Sequence of chain 1.BB:
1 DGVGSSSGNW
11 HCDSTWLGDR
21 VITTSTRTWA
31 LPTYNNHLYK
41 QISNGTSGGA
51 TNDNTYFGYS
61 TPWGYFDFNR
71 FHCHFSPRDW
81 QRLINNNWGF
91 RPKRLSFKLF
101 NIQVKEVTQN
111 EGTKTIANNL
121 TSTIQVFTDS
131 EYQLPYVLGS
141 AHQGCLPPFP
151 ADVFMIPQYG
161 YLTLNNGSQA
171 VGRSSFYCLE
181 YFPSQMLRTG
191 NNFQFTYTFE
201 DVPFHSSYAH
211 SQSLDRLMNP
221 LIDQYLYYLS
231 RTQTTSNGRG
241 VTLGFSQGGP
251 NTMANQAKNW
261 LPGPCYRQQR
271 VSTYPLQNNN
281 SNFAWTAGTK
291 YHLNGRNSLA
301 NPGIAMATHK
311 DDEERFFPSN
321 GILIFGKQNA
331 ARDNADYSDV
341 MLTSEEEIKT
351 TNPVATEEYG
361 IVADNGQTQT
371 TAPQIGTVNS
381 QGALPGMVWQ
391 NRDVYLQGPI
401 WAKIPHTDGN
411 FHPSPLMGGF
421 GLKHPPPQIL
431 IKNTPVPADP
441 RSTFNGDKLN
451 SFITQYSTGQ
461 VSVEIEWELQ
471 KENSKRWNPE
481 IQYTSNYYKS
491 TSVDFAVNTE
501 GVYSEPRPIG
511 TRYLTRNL

Binding-site contacts:
Ligand atom N1 contacts residue PRO413 of chain 1.BB at 3.5 Å (h-bond).
Ligand atom C8 contacts residue PRO203 of chain 1.BB at 4.2 Å (hydrophobic).
Ligand atom N7 contacts residue ASN391 of chain 1.BB at 3.9 Å.
Ligand atom N9 contacts residue PRO413 of chain 1.BB at 4.3 Å.
Ligand atom N1 contacts residue VAL202 of chain 1.BB at 3.7 Å.
Ligand atom N1 contacts residue PHE420 of chain 1.BB at 4.2 Å.
Ligand atom C1' contacts residue PRO413 of chain 1.BB at 3.9 Å (hydrophobic).
Ligand atom C5 contacts residue SER414 of chain 1.BB at 3.9 Å.
Ligand atom N1 contacts residue GLY421 of chain 1.BB at 3.1 Å (h-bond).
Ligand atom C2 contacts residue VAL202 of chain 1.BB at 4.2 Å (hydrophobic).
Ligand atom N6 contacts residue GLY421 of chain 1.BB at 3.3 Å (h-bond).
Ligand atom C8 contacts residue HIS412 of chain 1.BB at 3.4 Å.
Ligand atom N3 contacts residue PRO413 of chain 1.BB at 3.8 Å.
Ligand atom C6 contacts residue SER414 of chain 1.BB at 4.0 Å.
Ligand atom N6 contacts residue PRO415 of chain 1.BB at 4.2 Å.
Ligand atom C1' contacts residue HIS412 of chain 1.BB at 4.3 Å.
Ligand atom C6 contacts residue VAL202 of chain 1.BB at 4.2 Å (hydrophobic).
Ligand atom N7 contacts residue HIS412 of chain 1.BB at 4.1 Å.
Ligand atom C5 contacts residue PRO413 of chain 1.BB at 4.0 Å (hydrophobic).
Ligand atom N6 contacts residue SER414 of chain 1.BB at 3.7 Å.
Ligand atom C2 contacts residue GLY421 of chain 1.BB at 3.4 Å.
Ligand atom C2 contacts residue ILE404 of chain 1.BB at 4.4 Å (hydrophobic).
Ligand atom N6 contacts residue PHE420 of chain 1.BB at 3.7 Å.
Ligand atom C6 contacts residue PRO203 of chain 1.BB at 4.3 Å (hydrophobic).
Ligand atom C2' contacts residue HIS412 of chain 1.BB at 3.1 Å.
Ligand atom N6 contacts residue GLY419 of chain 1.BB at 3.5 Å (h-bond).
Ligand atom N7 contacts residue PRO203 of chain 1.BB at 4.0 Å.
Ligand atom N7 contacts residue SER414 of chain 1.BB at 3.6 Å.
Ligand atom O3' contacts residue PRO413 of chain 1.BB at 4.2 Å.
Ligand atom N9 contacts residue HIS412 of chain 1.BB at 4.3 Å.
Ligand atom C2 contacts residue PRO413 of chain 1.BB at 3.5 Å (hydrophobic).
Ligand atom C5 contacts residue PRO203 of chain 1.BB at 3.9 Å (hydrophobic).
Ligand atom N9 contacts residue PRO203 of chain 1.BB at 4.4 Å.
Ligand atom C8 contacts residue SER414 of chain 1.BB at 4.3 Å.
Ligand atom C3' contacts residue HIS412 of chain 1.BB at 4.0 Å.
Ligand atom C6 contacts residue PRO413 of chain 1.BB at 3.8 Å (hydrophobic).
Ligand atom C2' contacts residue PRO413 of chain 1.BB at 3.8 Å (hydrophobic).
Ligand atom C4 contacts residue PRO413 of chain 1.BB at 4.0 Å (hydrophobic).
Ligand atom C4 contacts residue PRO203 of chain 1.BB at 4.2 Å (hydrophobic).
Ligand atom C6 contacts residue GLY421 of chain 1.BB at 3.6 Å.

A protein and the small-molecule ligand that binds it are described below.
Small molecule (SMILES): Nc1ncnc2c1ncn2[C@H]1C[C@H](O)[C@@H](COP(=O)(O)O)O1